Sequence of chain 1.D:
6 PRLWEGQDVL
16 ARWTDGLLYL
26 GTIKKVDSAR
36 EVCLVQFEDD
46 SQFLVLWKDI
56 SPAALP

This small molecule binds to this protein.
Small molecule (SMILES): CC(C)C[C@@H](C=O)NC(=O)[C@@H]1CCCN1C(=O)[C@H](CCCCN)NC(=O)[C@H](CCCCN(CCc1ccccc1)C(C)C)NC(=O)[C@@H](NC(=O)CNC(=O)CN)C(C)C

Binding-site contacts:
Ligand atom C03 contacts residue ALA16 of chain 1.D at 3.6 Å (hydrophobic).
Ligand atom CA contacts residue ZN1 of chain 1.U at 3.0 Å.
Ligand atom N contacts residue GLU43 of chain 1.D at 3.1 Å (salt-bridge).
Ligand atom CD1 contacts residue LEU23 of chain 1.D at 2.9 Å (hydrophobic).
Ligand atom C contacts residue ZN1 of chain 1.U at 3.6 Å.
Ligand atom C03 contacts residue PHE42 of chain 1.D at 3.6 Å (hydrophobic).
Ligand atom O contacts residue ASP44 of chain 1.D at 3.3 Å.
Ligand atom C04 contacts residue TRP18 of chain 1.D at 3.7 Å (hydrophobic).
Ligand atom CD2 contacts residue LEU15 of chain 1.D at 3.5 Å (hydrophobic).
Ligand atom CB contacts residue LEU22 of chain 1.D at 3.6 Å (hydrophobic).
Ligand atom CB contacts residue TYR24 of chain 1.D at 3.5 Å (hydrophobic).
Ligand atom CD1 contacts residue TYR24 of chain 1.D at 3.5 Å (hydrophobic).
Ligand atom C07 contacts residue PHE48 of chain 1.D at 3.5 Å (hydrophobic).
Ligand atom O contacts residue GLU43 of chain 1.D at 3.3 Å (salt-bridge).
Ligand atom N contacts residue ZN1 of chain 1.U at 1.9 Å.
Ligand atom C03 contacts residue TRP18 of chain 1.D at 3.2 Å (hydrophobic).
Ligand atom N contacts residue ASP45 of chain 1.D at 2.7 Å (salt-bridge).
Ligand atom CA contacts residue ASP45 of chain 1.D at 3.3 Å.
Ligand atom CA contacts residue TYR24 of chain 1.D at 3.6 Å (hydrophobic).
Ligand atom N contacts residue TYR24 of chain 1.D at 3.5 Å.
Ligand atom C05 contacts residue PHE42 of chain 1.D at 3.5 Å (hydrophobic).
Ligand atom C05 contacts residue VAL50 of chain 1.D at 3.5 Å (hydrophobic).
Ligand atom C06 contacts residue PHE42 of chain 1.D at 3.3 Å (hydrophobic).
Ligand atom C11 contacts residue TRP18 of chain 1.D at 3.6 Å (hydrophobic).
Ligand atom O contacts residue GLU43 of chain 1.D at 3.3 Å (salt-bridge).
Ligand atom C contacts residue GLU43 of chain 1.D at 3.1 Å.
Ligand atom O contacts residue ZN1 of chain 1.U at 3.6 Å.
Ligand atom C02 contacts residue PHE42 of chain 1.D at 3.4 Å (hydrophobic).
Ligand atom C03 contacts residue ARG17 of chain 1.D at 3.5 Å.
Ligand atom CA contacts residue LEU23 of chain 1.D at 3.5 Å (hydrophobic).
Ligand atom C06 contacts residue PHE48 of chain 1.D at 3.4 Å (hydrophobic).
Ligand atom C02 contacts residue TRP18 of chain 1.D at 3.3 Å (hydrophobic).
Ligand atom CA contacts residue GLU43 of chain 1.D at 3.3 Å.
Ligand atom C06 contacts residue TRP18 of chain 1.D at 3.3 Å (hydrophobic).
Ligand atom C05 contacts residue TRP18 of chain 1.D at 3.2 Å (hydrophobic).
Ligand atom N contacts residue LEU23 of chain 1.D at 3.1 Å (h-bond).
Ligand atom C04 contacts residue ARG17 of chain 1.D at 3.3 Å.
Ligand atom O contacts residue TYR24 of chain 1.D at 3.6 Å.
Ligand atom CG contacts residue TYR24 of chain 1.D at 3.6 Å (hydrophobic).
Ligand atom C01 contacts residue PHE42 of chain 1.D at 3.3 Å (hydrophobic).